Binding-site contacts:
Ligand atom CAJ contacts residue THR190 of chain 2.A at 3.6 Å.
Ligand atom CAJ contacts residue ARG188 of chain 2.A at 4.4 Å.
Ligand atom CAO contacts residue ARG188 of chain 2.A at 4.1 Å.
Ligand atom CAH contacts residue THR190 of chain 2.A at 3.3 Å.
Ligand atom CAJ contacts residue VAL186 of chain 2.A at 4.2 Å (hydrophobic).
Ligand atom NAA contacts residue GLN192 of chain 2.A at 3.9 Å.
Ligand atom NAL contacts residue ARG188 of chain 2.A at 3.9 Å.
Ligand atom SAQ contacts residue VAL186 of chain 2.A at 4.5 Å.
Ligand atom CAN contacts residue ALA191 of chain 2.A at 4.3 Å (hydrophobic).
Ligand atom CAN contacts residue GLN192 of chain 2.A at 4.4 Å.
Ligand atom CAP contacts residue VAL186 of chain 2.A at 3.9 Å (hydrophobic).
Ligand atom OAC contacts residue ARG188 of chain 2.A at 3.3 Å.
Ligand atom NAM contacts residue ARG188 of chain 2.A at 3.3 Å (salt-bridge).
Ligand atom CAH contacts residue ALA191 of chain 2.A at 4.1 Å (hydrophobic).
Ligand atom CAN contacts residue THR190 of chain 2.A at 4.4 Å.
Ligand atom NAA contacts residue ALA191 of chain 2.A at 3.5 Å (h-bond).
Ligand atom OAC contacts residue VAL186 of chain 2.A at 4.1 Å.
Ligand atom CAH contacts residue VAL186 of chain 2.A at 4.3 Å (hydrophobic).
Ligand atom CAI contacts residue VAL186 of chain 2.A at 3.8 Å (hydrophobic).
Ligand atom CAK contacts residue VAL186 of chain 2.A at 3.6 Å (hydrophobic).
Ligand atom CAN contacts residue VAL186 of chain 2.A at 4.2 Å (hydrophobic).
Ligand atom SAQ contacts residue ARG188 of chain 2.A at 4.1 Å.

The small molecule below binds the protein below.
Small molecule (SMILES): Nc1ccc(S(=O)(=O)Nc2ccccn2)cc1

Sequence of chain 2.A:
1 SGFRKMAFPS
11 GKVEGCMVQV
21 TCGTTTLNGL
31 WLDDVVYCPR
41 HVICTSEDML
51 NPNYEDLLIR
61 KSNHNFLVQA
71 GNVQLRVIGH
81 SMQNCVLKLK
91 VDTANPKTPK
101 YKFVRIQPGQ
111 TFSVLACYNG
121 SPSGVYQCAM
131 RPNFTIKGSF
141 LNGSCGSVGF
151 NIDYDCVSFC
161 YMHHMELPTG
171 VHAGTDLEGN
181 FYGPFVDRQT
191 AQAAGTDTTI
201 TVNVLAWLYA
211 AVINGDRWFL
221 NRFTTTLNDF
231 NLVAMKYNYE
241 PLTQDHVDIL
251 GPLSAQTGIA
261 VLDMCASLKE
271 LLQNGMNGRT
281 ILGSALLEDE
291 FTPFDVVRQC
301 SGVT